Sequence of chain 1.A:
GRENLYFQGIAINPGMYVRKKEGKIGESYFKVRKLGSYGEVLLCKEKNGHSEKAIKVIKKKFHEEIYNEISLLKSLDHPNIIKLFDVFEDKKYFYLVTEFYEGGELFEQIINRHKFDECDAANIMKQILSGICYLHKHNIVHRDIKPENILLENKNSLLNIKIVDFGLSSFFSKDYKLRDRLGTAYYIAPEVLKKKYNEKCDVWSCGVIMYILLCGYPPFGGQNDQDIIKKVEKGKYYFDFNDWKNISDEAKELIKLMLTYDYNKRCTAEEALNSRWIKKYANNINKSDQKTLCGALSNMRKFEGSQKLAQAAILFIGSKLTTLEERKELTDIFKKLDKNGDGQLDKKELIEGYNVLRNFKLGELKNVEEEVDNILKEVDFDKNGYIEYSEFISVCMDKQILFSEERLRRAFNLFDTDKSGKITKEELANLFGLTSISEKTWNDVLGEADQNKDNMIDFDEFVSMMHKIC

Binding-site contacts:
Ligand atom C4 contacts residue LEU178 of chain 1.A at 3.5 Å (hydrophobic).
Ligand atom PB contacts residue ASP192 of chain 1.A at 3.6 Å.
Ligand atom N6 contacts residue ILE109 of chain 1.A at 3.6 Å.
Ligand atom O3' contacts residue GLU132 of chain 1.A at 3.1 Å (salt-bridge).
Ligand atom O3A contacts residue CA1 of chain 1.G at 2.4 Å.
Ligand atom O1B contacts residue MG1 of chain 1.I at 2.1 Å.
Ligand atom PA contacts residue CA1 of chain 1.G at 3.6 Å.
Ligand atom C6 contacts residue GLU126 of chain 1.A at 3.8 Å.
Ligand atom O3A contacts residue ASP192 of chain 1.A at 3.7 Å.
Ligand atom C2 contacts residue TYR128 of chain 1.A at 3.1 Å (hydrophobic).
Ligand atom C6 contacts residue ALA65 of chain 1.A at 3.6 Å (hydrophobic).
Ligand atom O3G contacts residue VAL52 of chain 1.A at 3.4 Å.
Ligand atom O2G contacts residue ASN176 of chain 1.A at 3.6 Å (h-bond).
Ligand atom N1 contacts residue TYR128 of chain 1.A at 3.0 Å (h-bond).
Ligand atom C3' contacts residue GLU132 of chain 1.A at 3.4 Å.
Ligand atom N6 contacts residue THR125 of chain 1.A at 3.7 Å.
Ligand atom N6 contacts residue GLU126 of chain 1.A at 2.8 Å (salt-bridge).
Ligand atom O2G contacts residue CA1 of chain 1.G at 2.2 Å.
Ligand atom O1G contacts residue LYS67 of chain 1.A at 3.1 Å (salt-bridge).
Ligand atom O1B contacts residue ASP192 of chain 1.A at 2.6 Å (salt-bridge).
Ligand atom PB contacts residue MG1 of chain 1.I at 3.6 Å.
Ligand atom C6 contacts residue LEU178 of chain 1.A at 3.4 Å (hydrophobic).
Ligand atom O4' contacts residue VAL52 of chain 1.A at 3.6 Å.
Ligand atom O1A contacts residue CA1 of chain 1.G at 3.7 Å.
Ligand atom N3B contacts residue LYS67 of chain 1.A at 3.7 Å.
Ligand atom O1B contacts residue CA1 of chain 1.G at 3.3 Å.
Ligand atom N1 contacts residue PHE127 of chain 1.A at 3.7 Å.
Ligand atom PG contacts residue ASP192 of chain 1.A at 3.8 Å.
Ligand atom N3 contacts residue LEU178 of chain 1.A at 3.6 Å.
Ligand atom O2' contacts residue GLU132 of chain 1.A at 3.4 Å (salt-bridge).
Ligand atom PG contacts residue CA1 of chain 1.G at 3.5 Å.
Ligand atom O2' contacts residue LEU178 of chain 1.A at 3.3 Å.
Ligand atom N6 contacts residue ALA65 of chain 1.A at 3.6 Å.
Ligand atom O1G contacts residue ASP192 of chain 1.A at 3.4 Å.
Ligand atom PB contacts residue CA1 of chain 1.G at 3.4 Å.
Ligand atom C2 contacts residue PHE127 of chain 1.A at 3.7 Å (hydrophobic).
Ligand atom O2G contacts residue ASP192 of chain 1.A at 3.2 Å (salt-bridge).
Ligand atom C2 contacts residue LEU178 of chain 1.A at 3.6 Å (hydrophobic).
Ligand atom N1 contacts residue LEU178 of chain 1.A at 3.5 Å.
Ligand atom C5 contacts residue LEU178 of chain 1.A at 3.4 Å (hydrophobic).

A protein and the small-molecule ligand that binds it are described below.
Small molecule (SMILES): Nc1ncnc2c1ncn2[C@@H]1O[C@H](CO[P](=O)(O)O[P](=O)(O)NP(=O)(O)O)[C@@H](O)[C@H]1O